Binding-site contacts:
Ligand atom C4 contacts residue ASN307 of chain 42.E at 4.2 Å.
Ligand atom C7 contacts residue PRO305 of chain 42.E at 4.3 Å (hydrophobic).
Ligand atom C7 contacts residue ASN307 of chain 42.E at 4.1 Å.
Ligand atom C3 contacts residue ASN307 of chain 42.E at 3.8 Å.
Ligand atom C8 contacts residue ILE306 of chain 42.E at 3.7 Å (hydrophobic).
Ligand atom C5 contacts residue ASN307 of chain 42.E at 3.6 Å.
Ligand atom O5 contacts residue ASN307 of chain 42.E at 2.3 Å (h-bond).
Ligand atom C8 contacts residue ASN307 of chain 42.E at 4.5 Å.
Ligand atom C2 contacts residue ASN307 of chain 42.E at 2.5 Å.
Ligand atom C1 contacts residue ASN307 of chain 42.E at 1.4 Å.
Ligand atom N2 contacts residue ASN307 of chain 42.E at 3.0 Å (h-bond).
Ligand atom C8 contacts residue PRO305 of chain 42.E at 2.9 Å (hydrophobic).
Ligand atom O6 contacts residue GLN328 of chain 42.E at 4.3 Å.

Sequence of chain 42.E:
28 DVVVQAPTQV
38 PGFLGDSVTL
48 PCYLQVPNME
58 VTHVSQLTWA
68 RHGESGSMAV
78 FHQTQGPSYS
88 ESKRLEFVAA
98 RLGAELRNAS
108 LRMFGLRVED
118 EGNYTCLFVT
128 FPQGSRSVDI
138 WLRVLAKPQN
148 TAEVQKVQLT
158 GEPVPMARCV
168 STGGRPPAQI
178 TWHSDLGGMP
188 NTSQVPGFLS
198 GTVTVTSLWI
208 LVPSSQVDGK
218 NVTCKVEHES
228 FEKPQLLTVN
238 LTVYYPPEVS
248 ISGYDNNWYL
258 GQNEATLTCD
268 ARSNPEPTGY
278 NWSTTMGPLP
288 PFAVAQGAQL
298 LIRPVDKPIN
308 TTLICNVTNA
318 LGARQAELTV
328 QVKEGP

This protein binds this small molecule.
Small molecule (SMILES): CC(=O)N[C@H]1[C@H](O[C@H]2[C@H](O)[C@@H](NC(C)=O)CO[C@@H]2CO[C@@H]2O[C@@H](C)[C@@H](O)[C@@H](O)[C@@H]2O)O[C@H](CO)[C@@H](O[C@@H]2O[C@H](CO)[C@@H](O)[C@H](O)[C@@H]2O)[C@@H]1O